This small molecule binds to this protein.
Small molecule (SMILES): CC(=O)N[C@H]1[C@H](O[C@H]2[C@H](O)[C@@H](NC(C)=O)CO[C@@H]2CO)O[C@H](CO)[C@@H](O)[C@@H]1O

Sequence of chain 1.A:
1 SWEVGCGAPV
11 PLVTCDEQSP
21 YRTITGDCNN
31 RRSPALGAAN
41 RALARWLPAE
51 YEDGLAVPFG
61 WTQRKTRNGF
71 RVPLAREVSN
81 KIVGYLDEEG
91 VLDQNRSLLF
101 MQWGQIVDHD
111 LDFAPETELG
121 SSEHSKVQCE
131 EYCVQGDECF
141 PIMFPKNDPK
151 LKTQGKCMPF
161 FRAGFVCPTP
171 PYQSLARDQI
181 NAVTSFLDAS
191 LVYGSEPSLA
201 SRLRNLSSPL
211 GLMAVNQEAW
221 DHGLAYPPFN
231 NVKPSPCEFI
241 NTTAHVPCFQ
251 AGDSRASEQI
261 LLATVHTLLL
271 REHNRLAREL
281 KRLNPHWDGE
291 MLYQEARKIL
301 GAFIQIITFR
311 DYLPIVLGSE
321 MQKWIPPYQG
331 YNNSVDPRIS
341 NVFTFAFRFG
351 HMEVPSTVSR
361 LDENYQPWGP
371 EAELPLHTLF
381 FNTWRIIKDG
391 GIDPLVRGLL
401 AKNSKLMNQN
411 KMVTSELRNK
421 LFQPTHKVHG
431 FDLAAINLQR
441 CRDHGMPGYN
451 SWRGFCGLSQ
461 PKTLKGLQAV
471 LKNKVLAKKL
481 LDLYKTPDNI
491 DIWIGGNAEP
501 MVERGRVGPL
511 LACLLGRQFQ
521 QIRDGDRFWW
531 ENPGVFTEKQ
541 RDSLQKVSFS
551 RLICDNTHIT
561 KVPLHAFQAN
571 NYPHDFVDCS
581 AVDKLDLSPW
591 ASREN

Binding-site contacts:
Ligand atom O6 contacts residue ASN241 of chain 1.A at 4.4 Å.
Ligand atom O7 contacts residue ILE240 of chain 1.A at 4.5 Å.
Ligand atom C1 contacts residue TRP384 of chain 1.A at 4.4 Å (hydrophobic).
Ligand atom C1 contacts residue ASN241 of chain 1.A at 1.4 Å.
Ligand atom O5 contacts residue THR243 of chain 1.A at 4.4 Å.
Ligand atom C5 contacts residue ALA244 of chain 1.A at 4.0 Å (hydrophobic).
Ligand atom C7 contacts residue ASN241 of chain 1.A at 3.4 Å.
Ligand atom O5 contacts residue ALA244 of chain 1.A at 3.3 Å.
Ligand atom O6 contacts residue LYS388 of chain 1.A at 3.8 Å.
Ligand atom C6 contacts residue ALA244 of chain 1.A at 3.7 Å (hydrophobic).
Ligand atom C6 contacts residue ASN241 of chain 1.A at 3.7 Å.
Ligand atom N2 contacts residue ASN241 of chain 1.A at 3.6 Å (h-bond).
Ligand atom O5 contacts residue ASN241 of chain 1.A at 1.4 Å (h-bond).
Ligand atom C8 contacts residue ASN241 of chain 1.A at 3.3 Å.
Ligand atom O6 contacts residue GLU371 of chain 1.A at 3.7 Å.
Ligand atom O6 contacts residue ALA244 of chain 1.A at 4.5 Å.
Ligand atom O5 contacts residue TRP384 of chain 1.A at 4.2 Å.
Ligand atom O7 contacts residue TRP384 of chain 1.A at 3.9 Å.
Ligand atom C5 contacts residue ASN241 of chain 1.A at 2.8 Å.
Ligand atom C6 contacts residue LYS388 of chain 1.A at 4.2 Å.
Ligand atom C1 contacts residue ALA244 of chain 1.A at 4.1 Å (hydrophobic).
Ligand atom C2 contacts residue TRP384 of chain 1.A at 4.0 Å (hydrophobic).
Ligand atom C1 contacts residue THR243 of chain 1.A at 4.2 Å.
Ligand atom C2 contacts residue ASN241 of chain 1.A at 2.6 Å.
Ligand atom O7 contacts residue ASN241 of chain 1.A at 3.7 Å.
Ligand atom O6 contacts residue TRP384 of chain 1.A at 4.2 Å.
Ligand atom O3 contacts residue TRP384 of chain 1.A at 4.1 Å.
Ligand atom C4 contacts residue ASN241 of chain 1.A at 3.7 Å.
Ligand atom C5 contacts residue THR243 of chain 1.A at 4.3 Å.
Ligand atom C3 contacts residue ASN241 of chain 1.A at 3.7 Å.